Sequence of chain 1.B:
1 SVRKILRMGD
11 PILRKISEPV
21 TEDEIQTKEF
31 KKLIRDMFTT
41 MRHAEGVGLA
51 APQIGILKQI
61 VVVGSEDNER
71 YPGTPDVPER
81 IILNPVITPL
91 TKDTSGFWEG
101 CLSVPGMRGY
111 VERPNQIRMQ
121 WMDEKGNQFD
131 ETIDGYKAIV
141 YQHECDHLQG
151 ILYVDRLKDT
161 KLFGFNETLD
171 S

Binding-site contacts:
Ligand atom C11 contacts residue VAL140 of chain 1.B at 3.6 Å (hydrophobic).
Ligand atom C3 contacts residue ZN1 of chain 1.K at 2.7 Å.
Ligand atom N1 contacts residue GLY48 of chain 1.B at 3.5 Å (h-bond).
Ligand atom O13 contacts residue VAL47 of chain 1.B at 3.0 Å (h-bond).
Ligand atom O2 contacts residue GLU144 of chain 1.B at 2.5 Å (salt-bridge).
Ligand atom O4 contacts residue ZN1 of chain 1.K at 2.1 Å.
Ligand atom C23 contacts residue TYR71 of chain 1.B at 3.5 Å (hydrophobic).
Ligand atom O27 contacts residue TRP98 of chain 1.B at 3.5 Å (h-bond).
Ligand atom C3 contacts residue GLU144 of chain 1.B at 3.6 Å.
Ligand atom O2 contacts residue ZN1 of chain 1.K at 2.1 Å.
Ligand atom C25 contacts residue TYR136 of chain 1.B at 3.3 Å (hydrophobic).
Ligand atom C11 contacts residue ILE139 of chain 1.B at 3.2 Å (hydrophobic).
Ligand atom O4 contacts residue GLN53 of chain 1.B at 3.0 Å (h-bond).
Ligand atom O4 contacts residue CYS101 of chain 1.B at 3.0 Å (h-bond).
Ligand atom N1 contacts residue GLU144 of chain 1.B at 2.6 Å (salt-bridge).
Ligand atom C12 contacts residue GLY100 of chain 1.B at 3.6 Å.
Ligand atom C24 contacts residue TYR71 of chain 1.B at 3.7 Å (hydrophobic).
Ligand atom N1 contacts residue GLN53 of chain 1.B at 3.0 Å (h-bond).
Ligand atom C11 contacts residue HIS143 of chain 1.B at 3.5 Å.
Ligand atom C26 contacts residue PHE97 of chain 1.B at 3.6 Å (hydrophobic).
Ligand atom N1 contacts residue HIS143 of chain 1.B at 3.4 Å (h-bond).
Ligand atom O4 contacts residue HIS143 of chain 1.B at 3.1 Å (h-bond).
Ligand atom O2 contacts residue HIS147 of chain 1.B at 2.6 Å (h-bond).
Ligand atom N1 contacts residue HIS147 of chain 1.B at 3.7 Å.
Ligand atom C26 contacts residue TRP98 of chain 1.B at 3.0 Å (hydrophobic).
Ligand atom C7 contacts residue HIS143 of chain 1.B at 3.6 Å.
Ligand atom O4 contacts residue LEU102 of chain 1.B at 3.0 Å (h-bond).
Ligand atom O2 contacts residue HIS143 of chain 1.B at 3.2 Å (h-bond).
Ligand atom C15 contacts residue GLY100 of chain 1.B at 3.7 Å.
Ligand atom O2 contacts residue GLN53 of chain 1.B at 2.6 Å (h-bond).
Ligand atom C17 contacts residue TYR71 of chain 1.B at 3.5 Å (hydrophobic).
Ligand atom C6 contacts residue GLY100 of chain 1.B at 3.2 Å.
Ligand atom O13 contacts residue GLY46 of chain 1.B at 3.6 Å.
Ligand atom N1 contacts residue ZN1 of chain 1.K at 2.7 Å.
Ligand atom C18 contacts residue GLY100 of chain 1.B at 3.5 Å.
Ligand atom O20 contacts residue GLY100 of chain 1.B at 2.9 Å (h-bond).
Ligand atom N14 contacts residue GLY100 of chain 1.B at 3.0 Å (h-bond).
Ligand atom C3 contacts residue GLN53 of chain 1.B at 3.2 Å.
Ligand atom C5 contacts residue GLY48 of chain 1.B at 3.4 Å.
Ligand atom C3 contacts residue HIS143 of chain 1.B at 3.3 Å.

The protein below binds the small molecule below.
Small molecule (SMILES): CCCCC[C@H](CC(=O)NO)C(=O)N[C@H](C(=O)N1CCC[C@H]1CO)C(C)C